A small-molecule ligand and the protein it binds are described below.
Small molecule (SMILES): CC(=O)N[C@@H]1[C@@H](O)[C@H](O)[C@@H](CO)O[C@H]1O

Binding-site contacts:
Ligand atom C8 contacts residue GLU267 of chain 1.C at 3.2 Å.
Ligand atom C5 contacts residue ASN268 of chain 1.C at 3.7 Å.
Ligand atom O7 contacts residue ASN266 of chain 1.C at 4.4 Å.
Ligand atom C4 contacts residue ASN268 of chain 1.C at 4.2 Å.
Ligand atom C7 contacts residue ASN268 of chain 1.C at 3.6 Å.
Ligand atom N2 contacts residue ASN268 of chain 1.C at 2.7 Å (h-bond).
Ligand atom C7 contacts residue GLU267 of chain 1.C at 4.0 Å.
Ligand atom O5 contacts residue ASN268 of chain 1.C at 2.4 Å (h-bond).
Ligand atom O7 contacts residue ASN268 of chain 1.C at 4.2 Å.
Ligand atom O6 contacts residue ASN268 of chain 1.C at 4.5 Å.
Ligand atom N2 contacts residue GLU267 of chain 1.C at 3.9 Å.
Ligand atom C3 contacts residue ASN268 of chain 1.C at 3.8 Å.
Ligand atom C8 contacts residue ASN268 of chain 1.C at 3.9 Å.
Ligand atom C8 contacts residue ASN266 of chain 1.C at 3.7 Å.
Ligand atom C2 contacts residue ASN268 of chain 1.C at 2.5 Å.
Ligand atom C1 contacts residue ASN268 of chain 1.C at 1.4 Å.
Ligand atom C7 contacts residue ASN266 of chain 1.C at 4.3 Å.

Sequence of chain 1.C:
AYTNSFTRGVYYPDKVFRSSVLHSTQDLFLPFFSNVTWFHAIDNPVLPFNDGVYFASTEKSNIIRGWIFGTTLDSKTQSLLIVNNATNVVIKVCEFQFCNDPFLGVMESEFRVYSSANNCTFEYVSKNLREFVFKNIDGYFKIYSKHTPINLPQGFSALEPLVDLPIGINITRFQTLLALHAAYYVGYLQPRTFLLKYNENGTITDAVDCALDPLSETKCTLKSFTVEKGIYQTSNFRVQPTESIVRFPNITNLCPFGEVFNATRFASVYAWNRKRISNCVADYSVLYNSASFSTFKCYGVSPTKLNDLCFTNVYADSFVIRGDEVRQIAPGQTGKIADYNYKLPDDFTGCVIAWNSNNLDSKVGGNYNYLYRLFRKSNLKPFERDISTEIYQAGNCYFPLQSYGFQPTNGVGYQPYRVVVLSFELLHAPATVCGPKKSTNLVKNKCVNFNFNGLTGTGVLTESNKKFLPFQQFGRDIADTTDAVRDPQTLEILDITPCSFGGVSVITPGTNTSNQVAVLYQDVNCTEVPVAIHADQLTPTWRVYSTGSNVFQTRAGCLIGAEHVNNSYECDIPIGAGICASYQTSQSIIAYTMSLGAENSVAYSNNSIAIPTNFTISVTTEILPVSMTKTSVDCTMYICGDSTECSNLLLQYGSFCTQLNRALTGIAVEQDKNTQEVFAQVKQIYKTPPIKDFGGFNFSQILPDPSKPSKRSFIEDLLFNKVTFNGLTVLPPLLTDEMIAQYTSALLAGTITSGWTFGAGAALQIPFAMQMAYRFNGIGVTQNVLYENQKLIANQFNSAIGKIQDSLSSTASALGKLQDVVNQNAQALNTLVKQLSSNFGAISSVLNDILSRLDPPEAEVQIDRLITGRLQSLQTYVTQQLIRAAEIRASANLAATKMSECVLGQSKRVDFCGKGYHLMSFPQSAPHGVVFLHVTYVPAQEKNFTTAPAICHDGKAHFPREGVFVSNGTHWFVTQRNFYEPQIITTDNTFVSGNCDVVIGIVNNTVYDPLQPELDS